Binding-site contacts:
Ligand atom O2 contacts residue LEU379 of chain 1.A at 3.7 Å.
Ligand atom O20 contacts residue ASP380 of chain 1.A at 3.0 Å (salt-bridge).
Ligand atom O17 contacts residue GLN381 of chain 1.A at 3.7 Å.
Ligand atom O20 contacts residue GLY358 of chain 1.A at 3.7 Å.
Ligand atom O10 contacts residue HIS155 of chain 1.A at 3.3 Å (h-bond).
Ligand atom C33 contacts residue LEU126 of chain 1.A at 3.4 Å (hydrophobic).
Ligand atom C2 contacts residue HIS25 of chain 1.A at 3.5 Å.
Ligand atom C35 contacts residue MET88 of chain 1.A at 3.7 Å (hydrophobic).
Ligand atom O21 contacts residue THR146 of chain 1.A at 2.5 Å (h-bond).
Ligand atom O22 contacts residue PRO84 of chain 1.A at 2.3 Å (h-bond).
Ligand atom O15 contacts residue LEU204 of chain 1.A at 3.8 Å.
Ligand atom O19 contacts residue ASP380 of chain 1.A at 2.9 Å (salt-bridge).
Ligand atom C3 contacts residue HIS25 of chain 1.A at 3.0 Å.
Ligand atom O15 contacts residue HIS155 of chain 1.A at 3.7 Å.
Ligand atom C18 contacts residue UDP1 of chain 1.B at 3.7 Å.
Ligand atom C18 contacts residue THR146 of chain 1.A at 3.3 Å.
Ligand atom C30 contacts residue ILE203 of chain 1.A at 3.5 Å (hydrophobic).
Ligand atom O19 contacts residue UDP1 of chain 1.B at 3.8 Å.
Ligand atom O20 contacts residue GLN381 of chain 1.A at 3.1 Å (h-bond).
Ligand atom O18 contacts residue UDP1 of chain 1.B at 2.9 Å (h-bond).
Ligand atom O21 contacts residue SER147 of chain 1.A at 3.6 Å.
Ligand atom C8 contacts residue HIS25 of chain 1.A at 3.7 Å.
Ligand atom O9 contacts residue SER147 of chain 1.A at 3.0 Å (h-bond).
Ligand atom C13 contacts residue UDP1 of chain 1.B at 2.9 Å.
Ligand atom O19 contacts residue TRP359 of chain 1.A at 3.0 Å (h-bond).
Ligand atom C34 contacts residue ILE199 of chain 1.A at 3.5 Å (hydrophobic).
Ligand atom O16 contacts residue HIS25 of chain 1.A at 3.5 Å (h-bond).
Ligand atom O8 contacts residue HIS25 of chain 1.A at 3.1 Å (h-bond).
Ligand atom C15 contacts residue ASP380 of chain 1.A at 3.3 Å.
Ligand atom O6 contacts residue GLY87 of chain 1.A at 3.8 Å.
Ligand atom O23 contacts residue PRO84 of chain 1.A at 2.8 Å.
Ligand atom C14 contacts residue UDP1 of chain 1.B at 3.0 Å.
Ligand atom C28 contacts residue GLY87 of chain 1.A at 3.6 Å.
Ligand atom O17 contacts residue UDP1 of chain 1.B at 3.0 Å (h-bond).
Ligand atom O18 contacts residue HIS25 of chain 1.A at 3.8 Å.
Ligand atom C17 contacts residue ASP380 of chain 1.A at 3.2 Å.
Ligand atom O10 contacts residue ASN151 of chain 1.A at 3.3 Å (h-bond).
Ligand atom C18 contacts residue ASN360 of chain 1.A at 3.7 Å.
Ligand atom C25 contacts residue PRO84 of chain 1.A at 2.9 Å (hydrophobic).
Ligand atom C29 contacts residue LEU200 of chain 1.A at 3.4 Å (hydrophobic).

The small molecule below binds the protein below.
Small molecule (SMILES): C[C@@H]1C[C@@]23CC[C@H]4[C@@](C)(CCC[C@@]4(C)C(=O)O)[C@@H]2CC[C@]1(O[C@@H]1O[C@H](CO)[C@@H](O)[C@@H](O[C@@H]2OC(CO)[C@@H](O)C(O)[C@@H]2O)[C@H]1OC1O[C@@H](CO)[C@H](O)[C@H](O)[C@@H]1O)C3

Sequence of chain 1.A:
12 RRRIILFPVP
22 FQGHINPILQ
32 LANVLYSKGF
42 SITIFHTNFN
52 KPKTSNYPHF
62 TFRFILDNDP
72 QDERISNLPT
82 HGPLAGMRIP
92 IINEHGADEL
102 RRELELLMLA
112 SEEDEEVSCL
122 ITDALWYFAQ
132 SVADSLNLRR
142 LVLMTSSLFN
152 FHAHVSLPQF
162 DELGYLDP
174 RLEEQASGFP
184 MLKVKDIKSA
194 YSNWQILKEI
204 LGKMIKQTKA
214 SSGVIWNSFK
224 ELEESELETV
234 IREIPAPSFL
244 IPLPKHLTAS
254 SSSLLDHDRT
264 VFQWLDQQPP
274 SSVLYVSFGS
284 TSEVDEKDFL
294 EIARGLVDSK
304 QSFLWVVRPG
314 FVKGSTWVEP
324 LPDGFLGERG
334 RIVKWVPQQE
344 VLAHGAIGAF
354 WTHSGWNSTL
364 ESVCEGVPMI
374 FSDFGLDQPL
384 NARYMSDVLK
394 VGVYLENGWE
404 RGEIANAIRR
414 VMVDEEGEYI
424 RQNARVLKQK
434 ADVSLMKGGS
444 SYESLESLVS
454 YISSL